Sequence of chain 1.A:
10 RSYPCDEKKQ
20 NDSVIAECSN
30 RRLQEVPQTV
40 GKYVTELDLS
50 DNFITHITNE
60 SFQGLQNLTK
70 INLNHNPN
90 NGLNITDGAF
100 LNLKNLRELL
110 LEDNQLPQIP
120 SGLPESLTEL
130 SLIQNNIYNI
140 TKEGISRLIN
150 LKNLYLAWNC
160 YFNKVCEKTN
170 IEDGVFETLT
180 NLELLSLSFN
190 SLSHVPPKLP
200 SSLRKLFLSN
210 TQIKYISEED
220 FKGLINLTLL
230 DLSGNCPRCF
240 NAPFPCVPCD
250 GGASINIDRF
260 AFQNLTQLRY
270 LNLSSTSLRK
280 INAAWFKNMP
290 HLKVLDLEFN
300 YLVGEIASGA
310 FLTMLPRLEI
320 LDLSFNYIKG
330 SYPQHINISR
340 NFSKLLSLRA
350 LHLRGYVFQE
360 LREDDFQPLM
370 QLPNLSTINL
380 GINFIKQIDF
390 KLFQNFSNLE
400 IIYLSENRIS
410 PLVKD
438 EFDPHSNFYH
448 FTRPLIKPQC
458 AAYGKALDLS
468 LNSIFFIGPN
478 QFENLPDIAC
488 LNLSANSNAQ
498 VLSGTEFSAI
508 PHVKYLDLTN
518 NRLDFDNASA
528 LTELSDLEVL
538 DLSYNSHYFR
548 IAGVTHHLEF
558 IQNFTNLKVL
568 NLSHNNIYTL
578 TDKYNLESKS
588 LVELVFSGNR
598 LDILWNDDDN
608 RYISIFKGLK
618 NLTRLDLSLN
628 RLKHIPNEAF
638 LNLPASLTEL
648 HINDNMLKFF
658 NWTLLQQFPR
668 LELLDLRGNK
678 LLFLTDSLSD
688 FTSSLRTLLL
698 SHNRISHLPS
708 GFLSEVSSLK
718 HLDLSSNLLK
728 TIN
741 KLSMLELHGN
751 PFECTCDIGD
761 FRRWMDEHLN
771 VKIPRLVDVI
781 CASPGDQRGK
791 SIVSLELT

Sequence of chain 1.B:
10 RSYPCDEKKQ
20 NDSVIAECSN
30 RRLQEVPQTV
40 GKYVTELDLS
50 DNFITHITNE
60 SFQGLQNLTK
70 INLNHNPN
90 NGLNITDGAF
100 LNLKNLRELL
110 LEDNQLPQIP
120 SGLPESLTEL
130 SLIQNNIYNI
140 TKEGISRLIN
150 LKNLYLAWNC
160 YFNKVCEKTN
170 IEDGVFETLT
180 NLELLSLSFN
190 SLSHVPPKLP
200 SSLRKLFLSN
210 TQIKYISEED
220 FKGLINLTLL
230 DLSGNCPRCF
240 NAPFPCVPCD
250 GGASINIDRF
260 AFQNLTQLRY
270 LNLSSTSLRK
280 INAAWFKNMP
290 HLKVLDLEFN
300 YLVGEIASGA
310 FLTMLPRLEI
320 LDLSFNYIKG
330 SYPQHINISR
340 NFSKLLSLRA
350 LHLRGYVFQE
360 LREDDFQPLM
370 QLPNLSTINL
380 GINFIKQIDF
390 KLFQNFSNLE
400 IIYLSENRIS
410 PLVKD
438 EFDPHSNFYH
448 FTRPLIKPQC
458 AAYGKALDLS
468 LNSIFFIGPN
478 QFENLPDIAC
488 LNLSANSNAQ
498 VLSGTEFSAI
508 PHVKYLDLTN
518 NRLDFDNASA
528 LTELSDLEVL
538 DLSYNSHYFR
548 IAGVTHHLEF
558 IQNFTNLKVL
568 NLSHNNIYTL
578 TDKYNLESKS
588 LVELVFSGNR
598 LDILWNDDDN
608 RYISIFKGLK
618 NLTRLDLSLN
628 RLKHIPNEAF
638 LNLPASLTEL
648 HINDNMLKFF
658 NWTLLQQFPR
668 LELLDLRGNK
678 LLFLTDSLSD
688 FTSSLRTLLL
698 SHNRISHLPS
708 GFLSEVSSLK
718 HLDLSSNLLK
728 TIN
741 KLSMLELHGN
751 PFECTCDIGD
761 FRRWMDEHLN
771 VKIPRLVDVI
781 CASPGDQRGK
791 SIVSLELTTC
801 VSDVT

A protein and the small-molecule ligand that binds it are described below.
Small molecule (SMILES): CC(=O)N[C@@H]1[C@@H](O)[C@H](O)[C@@H](CO)O[C@H]1O

Binding-site contacts:
Ligand atom O7 contacts residue ASN524 of chain 1.B at 3.5 Å (h-bond).
Ligand atom C5 contacts residue SER500 of chain 1.B at 4.3 Å.
Ligand atom N2 contacts residue ASN524 of chain 1.B at 2.9 Å (h-bond).
Ligand atom O7 contacts residue VAL498 of chain 1.B at 4.1 Å.
Ligand atom O5 contacts residue ASN524 of chain 1.B at 2.4 Å (h-bond).
Ligand atom C7 contacts residue ASP523 of chain 1.B at 4.3 Å.
Ligand atom C2 contacts residue ASN524 of chain 1.B at 2.4 Å.
Ligand atom C7 contacts residue ASN524 of chain 1.B at 3.4 Å.
Ligand atom O6 contacts residue SER500 of chain 1.B at 2.8 Å (h-bond).
Ligand atom O7 contacts residue ASP523 of chain 1.B at 3.7 Å.
Ligand atom C8 contacts residue ASN524 of chain 1.B at 4.5 Å.
Ligand atom C5 contacts residue ASN524 of chain 1.B at 3.6 Å.
Ligand atom O5 contacts residue SER526 of chain 1.B at 4.2 Å.
Ligand atom O7 contacts residue LYS328 of chain 1.A at 3.5 Å (salt-bridge).
Ligand atom C6 contacts residue SER500 of chain 1.B at 3.5 Å.
Ligand atom C1 contacts residue ASN524 of chain 1.B at 1.4 Å.
Ligand atom C3 contacts residue ASN524 of chain 1.B at 3.8 Å.
Ligand atom O6 contacts residue THR502 of chain 1.B at 4.4 Å.
Ligand atom O3 contacts residue LYS328 of chain 1.A at 4.4 Å.
Ligand atom C7 contacts residue LYS328 of chain 1.A at 4.3 Å.
Ligand atom C6 contacts residue SER526 of chain 1.B at 4.0 Å.
Ligand atom C5 contacts residue SER526 of chain 1.B at 4.4 Å.
Ligand atom C8 contacts residue ASP523 of chain 1.B at 4.2 Å.
Ligand atom C4 contacts residue ASN524 of chain 1.B at 4.2 Å.
Ligand atom O5 contacts residue SER500 of chain 1.B at 3.7 Å.